Sequence of chain 1.F:
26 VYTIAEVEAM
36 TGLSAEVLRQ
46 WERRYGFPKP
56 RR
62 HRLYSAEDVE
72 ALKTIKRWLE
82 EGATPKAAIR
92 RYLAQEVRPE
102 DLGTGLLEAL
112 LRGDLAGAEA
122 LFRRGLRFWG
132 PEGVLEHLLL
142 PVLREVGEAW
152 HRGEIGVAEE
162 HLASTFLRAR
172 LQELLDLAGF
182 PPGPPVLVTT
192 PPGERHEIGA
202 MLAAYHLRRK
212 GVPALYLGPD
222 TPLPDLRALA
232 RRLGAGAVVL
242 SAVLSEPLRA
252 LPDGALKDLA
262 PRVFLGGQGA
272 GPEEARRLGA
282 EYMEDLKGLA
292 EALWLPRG

The small molecule below binds the protein below.
Small molecule (SMILES): C[C@H]1O[C@@H](n2cnc3c(N)ncnc32)[C@H](O)[C@@H]1O

Sequence of chain 1.E:
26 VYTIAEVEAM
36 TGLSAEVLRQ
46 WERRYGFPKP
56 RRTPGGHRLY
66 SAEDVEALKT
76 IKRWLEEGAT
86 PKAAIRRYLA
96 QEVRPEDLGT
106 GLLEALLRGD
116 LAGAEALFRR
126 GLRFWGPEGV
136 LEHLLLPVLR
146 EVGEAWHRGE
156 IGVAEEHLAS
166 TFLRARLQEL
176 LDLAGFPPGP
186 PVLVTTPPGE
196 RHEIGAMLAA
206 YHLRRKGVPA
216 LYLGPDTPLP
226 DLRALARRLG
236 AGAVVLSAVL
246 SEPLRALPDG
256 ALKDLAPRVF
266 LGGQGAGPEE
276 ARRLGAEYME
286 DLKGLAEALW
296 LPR

Binding-site contacts:
Ligand atom O4' contacts residue B121 of chain 1.U at 3.2 Å.
Ligand atom N3 contacts residue HIS162 of chain 1.E at 3.5 Å.
Ligand atom N3 contacts residue VAL158 of chain 1.E at 3.4 Å.
Ligand atom O4' contacts residue GLU161 of chain 1.E at 4.2 Å.
Ligand atom N7 contacts residue VAL158 of chain 1.E at 4.2 Å.
Ligand atom C4 contacts residue B121 of chain 1.U at 3.8 Å.
Ligand atom N1 contacts residue PRO223 of chain 1.F at 4.0 Å.
Ligand atom N3 contacts residue B121 of chain 1.U at 3.8 Å.
Ligand atom C8 contacts residue TRP151 of chain 1.E at 3.6 Å (hydrophobic).
Ligand atom O2' contacts residue VAL158 of chain 1.E at 3.3 Å.
Ligand atom C4 contacts residue VAL158 of chain 1.E at 3.5 Å (hydrophobic).
Ligand atom C2 contacts residue PRO223 of chain 1.F at 4.2 Å (hydrophobic).
Ligand atom C8 contacts residue VAL158 of chain 1.E at 4.0 Å (hydrophobic).
Ligand atom O2' contacts residue GLU161 of chain 1.E at 2.5 Å (salt-bridge).
Ligand atom C8 contacts residue B121 of chain 1.U at 3.6 Å.
Ligand atom C3' contacts residue TRP151 of chain 1.E at 3.5 Å (hydrophobic).
Ligand atom C6 contacts residue PRO223 of chain 1.F at 4.0 Å (hydrophobic).
Ligand atom C2' contacts residue VAL158 of chain 1.E at 3.9 Å (hydrophobic).
Ligand atom C2 contacts residue ASP221 of chain 1.F at 3.5 Å.
Ligand atom C3' contacts residue GLU161 of chain 1.E at 4.0 Å.
Ligand atom C2' contacts residue TRP151 of chain 1.E at 3.5 Å (hydrophobic).
Ligand atom C1' contacts residue VAL158 of chain 1.E at 3.8 Å (hydrophobic).
Ligand atom O2' contacts residue TRP151 of chain 1.E at 3.8 Å.
Ligand atom O3' contacts residue GLU161 of chain 1.E at 3.3 Å.
Ligand atom O3' contacts residue TRP151 of chain 1.E at 3.6 Å.
Ligand atom C2 contacts residue HIS162 of chain 1.E at 4.0 Å.
Ligand atom C2 contacts residue VAL158 of chain 1.E at 4.0 Å (hydrophobic).
Ligand atom C5' contacts residue B121 of chain 1.U at 2.0 Å.
Ligand atom C2' contacts residue GLU161 of chain 1.E at 3.5 Å.
Ligand atom N7 contacts residue B121 of chain 1.U at 3.3 Å (h-bond).
Ligand atom N6 contacts residue B121 of chain 1.U at 4.2 Å.
Ligand atom N9 contacts residue VAL158 of chain 1.E at 3.7 Å.
Ligand atom C1' contacts residue B121 of chain 1.U at 3.6 Å.
Ligand atom C1' contacts residue GLU161 of chain 1.E at 3.5 Å.
Ligand atom C4' contacts residue B121 of chain 1.U at 3.2 Å.
Ligand atom N1 contacts residue ASP221 of chain 1.F at 3.9 Å.
Ligand atom C5 contacts residue B121 of chain 1.U at 3.3 Å.
Ligand atom N9 contacts residue B121 of chain 1.U at 3.9 Å.
Ligand atom C6 contacts residue B121 of chain 1.U at 3.8 Å.
Ligand atom C4' contacts residue GLU161 of chain 1.E at 3.9 Å.